Binding-site contacts:
Ligand atom N8 contacts residue ASP134 of chain 1.A at 2.9 Å (salt-bridge).
Ligand atom N1 contacts residue VAL184 of chain 1.A at 3.3 Å (h-bond).
Ligand atom O6 contacts residue LYS162 of chain 1.A at 3.3 Å (salt-bridge).
Ligand atom O6 contacts residue LYS182 of chain 1.A at 3.5 Å (salt-bridge).
Ligand atom O6 contacts residue PHE183 of chain 1.A at 3.1 Å.
Ligand atom C2 contacts residue PHE183 of chain 1.A at 3.5 Å (hydrophobic).
Ligand atom C5 contacts residue ASP134 of chain 1.A at 4.5 Å.
Ligand atom C6 contacts residue PHE183 of chain 1.A at 3.8 Å (hydrophobic).
Ligand atom C2 contacts residue ASP190 of chain 1.A at 3.0 Å.
Ligand atom C5 contacts residue LYS162 of chain 1.A at 4.1 Å.
Ligand atom N3 contacts residue ASP190 of chain 1.A at 3.7 Å.
Ligand atom C9 contacts residue PRP1 of chain 1.E at 3.9 Å.
Ligand atom N7 contacts residue ASP134 of chain 1.A at 3.2 Å (salt-bridge).
Ligand atom N7 contacts residue LYS162 of chain 1.A at 3.6 Å (salt-bridge).
Ligand atom N8 contacts residue ILE132 of chain 1.A at 3.5 Å.
Ligand atom C5 contacts residue ILE132 of chain 1.A at 3.9 Å (hydrophobic).
Ligand atom N7 contacts residue ILE132 of chain 1.A at 3.2 Å.
Ligand atom C5 contacts residue PHE183 of chain 1.A at 4.1 Å (hydrophobic).
Ligand atom N1 contacts residue PHE183 of chain 1.A at 3.3 Å.
Ligand atom O6 contacts residue VAL184 of chain 1.A at 2.9 Å (h-bond).
Ligand atom C9 contacts residue ILE132 of chain 1.A at 4.3 Å (hydrophobic).
Ligand atom N3 contacts residue PHE183 of chain 1.A at 4.0 Å.
Ligand atom C9 contacts residue ASP134 of chain 1.A at 4.1 Å.
Ligand atom N1 contacts residue VAL185 of chain 1.A at 4.5 Å.
Ligand atom C6 contacts residue LYS162 of chain 1.A at 4.0 Å.
Ligand atom C2 contacts residue VAL184 of chain 1.A at 4.2 Å (hydrophobic).
Ligand atom N1 contacts residue ASP190 of chain 1.A at 3.9 Å.
Ligand atom C6 contacts residue VAL184 of chain 1.A at 3.6 Å (hydrophobic).
Ligand atom C4 contacts residue PHE183 of chain 1.A at 4.3 Å (hydrophobic).

Sequence of chain 1.A:
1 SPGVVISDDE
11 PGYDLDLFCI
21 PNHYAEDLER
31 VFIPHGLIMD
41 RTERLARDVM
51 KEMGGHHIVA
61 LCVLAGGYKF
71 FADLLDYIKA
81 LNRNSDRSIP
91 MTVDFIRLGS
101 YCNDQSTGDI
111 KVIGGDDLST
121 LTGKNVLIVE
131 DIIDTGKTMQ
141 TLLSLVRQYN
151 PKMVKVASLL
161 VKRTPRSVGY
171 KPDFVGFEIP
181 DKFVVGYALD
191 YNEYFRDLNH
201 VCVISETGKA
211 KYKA

The protein below binds the small molecule below.
Small molecule (SMILES): Oc1ncnc2c1N=NC2